Binding-site contacts:
Ligand atom C1 contacts residue ASP66 of chain 2.A at 4.4 Å.
Ligand atom C1 contacts residue LEU120 of chain 2.A at 4.4 Å (hydrophobic).
Ligand atom C2 contacts residue CYS70 of chain 2.A at 4.5 Å (hydrophobic).
Ligand atom O1 contacts residue CYS70 of chain 2.A at 4.0 Å.
Ligand atom C3 contacts residue ILE35 of chain 2.A at 4.2 Å (hydrophobic).
Ligand atom O2 contacts residue ILE35 of chain 2.A at 4.4 Å.
Ligand atom C4 contacts residue ILE35 of chain 2.A at 3.9 Å (hydrophobic).
Ligand atom C1 contacts residue VAL39 of chain 2.A at 4.0 Å (hydrophobic).
Ligand atom C2 contacts residue LEU120 of chain 2.A at 3.9 Å (hydrophobic).
Ligand atom O1 contacts residue LEU120 of chain 2.A at 3.9 Å.
Ligand atom O1 contacts residue ARG69 of chain 2.A at 4.0 Å.
Ligand atom C1 contacts residue CYS70 of chain 2.A at 4.0 Å (hydrophobic).
Ligand atom C2 contacts residue ILE35 of chain 2.A at 4.3 Å (hydrophobic).
Ligand atom O1 contacts residue ASP66 of chain 2.A at 3.9 Å.

Sequence of chain 2.A:
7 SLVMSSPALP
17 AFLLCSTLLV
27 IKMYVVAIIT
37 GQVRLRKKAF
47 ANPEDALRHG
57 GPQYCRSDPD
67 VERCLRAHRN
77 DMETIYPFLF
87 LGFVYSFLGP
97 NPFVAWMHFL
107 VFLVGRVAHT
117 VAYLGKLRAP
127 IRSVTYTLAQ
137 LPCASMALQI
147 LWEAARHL

A protein and the small-molecule ligand that binds it are described below.
Small molecule (SMILES): O=CCOCCO